This small molecule binds to this protein.
Small molecule (SMILES): Cc1cn([C@H]2C[C@H](O[P](=O)(O)OC[C@H]3O[C@@H](n4cnc5c(N)ncnc54)C[C@@H]3O[P](=O)(O)OC[C@H]3O[C@@H](n4ccc(N)nc4=O)C[C@@H]3O[P](=O)(O)OC[C@H]3O[C@@H](n4cc(C)c(=O)[nH]c4=O)C[C@@H]3O)[C@@H](CO[P](=O)(O)O[C@H]3C[C@H](n4cnc5c(=O)nc(N)[nH]c54)O[C@@H]3CO[P](=O)(O)O[C@H]3C[C@H](n4cnc5c(N)ncnc54)O[C@@H]3CO[P](=O)(O)O[C@H]3C[C@H](n4ccc(N)nc4=O)O[C@@H]3CO)O2)c(=O)[nH]c1=O

Binding-site contacts:
Ligand atom C4' contacts residue ASP244 of chain 1.A at 3.5 Å.
Ligand atom C5' contacts residue ASP244 of chain 1.A at 3.5 Å.
Ligand atom O3' contacts residue THR261 of chain 1.A at 3.3 Å (h-bond).
Ligand atom O3' contacts residue TRP101 of chain 1.A at 3.3 Å (h-bond).
Ligand atom O3' contacts residue GLY102 of chain 1.A at 3.5 Å.
Ligand atom OP1 contacts residue GLY104 of chain 1.A at 2.9 Å (h-bond).
Ligand atom OP1 contacts residue NA1 of chain 1.F at 2.4 Å (h-bond).
Ligand atom OP1 contacts residue GLY102 of chain 1.A at 2.8 Å (h-bond).
Ligand atom OP2 contacts residue THR105 of chain 1.A at 3.5 Å (h-bond).
Ligand atom OP1 contacts residue ASP188 of chain 1.A at 3.0 Å (salt-bridge).
Ligand atom O3' contacts residue PPV1 of chain 1.N at 2.8 Å (h-bond).
Ligand atom C1' contacts residue TYR259 of chain 1.A at 3.3 Å (hydrophobic).
Ligand atom OP1 contacts residue TRP101 of chain 1.A at 3.0 Å (h-bond).
Ligand atom O3' contacts residue ARG179 of chain 1.A at 3.4 Å (salt-bridge).
Ligand atom OP1 contacts residue ALA103 of chain 1.A at 3.3 Å (h-bond).
Ligand atom P contacts residue PPV1 of chain 1.N at 2.9 Å.
Ligand atom OP1 contacts residue ARG242 of chain 1.A at 2.9 Å (salt-bridge).
Ligand atom OP1 contacts residue NA1 of chain 1.G at 2.4 Å (h-bond).
Ligand atom O5' contacts residue GLY104 of chain 1.A at 3.3 Å (h-bond).
Ligand atom P contacts residue MG1 of chain 1.E at 3.4 Å.
Ligand atom C3' contacts residue PPV1 of chain 1.N at 3.5 Å.
Ligand atom OP1 contacts residue MG1 of chain 1.E at 2.0 Å.
Ligand atom P contacts residue NA1 of chain 1.F at 3.4 Å.
Ligand atom O3' contacts residue NA1 of chain 1.G at 2.7 Å (h-bond).
Ligand atom OP1 contacts residue PPV1 of chain 1.N at 3.0 Å (h-bond).
Ligand atom C2' contacts residue TYR259 of chain 1.A at 3.2 Å (hydrophobic).
Ligand atom C5' contacts residue PPV1 of chain 1.N at 3.5 Å.
Ligand atom O2 contacts residue ASN267 of chain 1.A at 3.0 Å (h-bond).
Ligand atom OP2 contacts residue PPV1 of chain 1.N at 2.9 Å (h-bond).
Ligand atom OP1 contacts residue ASP186 of chain 1.A at 2.9 Å (salt-bridge).
Ligand atom OP1 contacts residue THR107 of chain 1.A at 2.7 Å (h-bond).
Ligand atom C2' contacts residue GLY262 of chain 1.A at 3.4 Å.
Ligand atom O2 contacts residue TYR259 of chain 1.A at 3.3 Å.
Ligand atom O3' contacts residue GLY262 of chain 1.A at 3.3 Å.
Ligand atom P contacts residue NA1 of chain 1.G at 3.2 Å.
Ligand atom C2' contacts residue ASN267 of chain 1.A at 3.3 Å.
Ligand atom OP2 contacts residue LYS106 of chain 1.A at 3.1 Å (salt-bridge).
Ligand atom C1' contacts residue TYR259 of chain 1.A at 3.4 Å (hydrophobic).
Ligand atom O2 contacts residue TYR259 of chain 1.A at 2.7 Å (h-bond).
Ligand atom O5' contacts residue PPV1 of chain 1.N at 2.6 Å (h-bond).

Sequence of chain 1.A:
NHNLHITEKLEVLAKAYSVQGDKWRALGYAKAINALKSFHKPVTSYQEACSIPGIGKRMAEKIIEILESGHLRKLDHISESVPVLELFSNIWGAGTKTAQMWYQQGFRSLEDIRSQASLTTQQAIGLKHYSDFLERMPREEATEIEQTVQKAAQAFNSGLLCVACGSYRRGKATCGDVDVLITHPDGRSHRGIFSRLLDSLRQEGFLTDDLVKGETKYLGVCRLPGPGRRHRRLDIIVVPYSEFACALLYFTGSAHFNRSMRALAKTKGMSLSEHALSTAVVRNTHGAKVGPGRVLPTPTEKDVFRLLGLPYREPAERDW